Sequence of chain 1.C:
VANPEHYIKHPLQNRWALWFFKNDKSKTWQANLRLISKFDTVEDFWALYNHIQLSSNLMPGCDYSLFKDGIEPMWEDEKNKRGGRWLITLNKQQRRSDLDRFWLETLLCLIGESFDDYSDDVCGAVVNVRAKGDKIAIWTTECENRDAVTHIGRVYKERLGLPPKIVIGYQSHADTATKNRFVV

This protein binds this small molecule.
Small molecule (SMILES): O=c1[nH]ccc2ccc(N(Cc3ccncc3)S(=O)(=O)c3cccc(S(=O)(=O)F)c3)cc12

Binding-site contacts:
Ligand atom O2 contacts residue ARG85 of chain 1.C at 3.5 Å (salt-bridge).
Ligand atom O5 contacts residue LYS135 of chain 1.C at 2.5 Å (salt-bridge).
Ligand atom O1 contacts residue TRP139 of chain 1.C at 3.8 Å.
Ligand atom S1 contacts residue ARG85 of chain 1.C at 3.9 Å.
Ligand atom O5 contacts residue ARG130 of chain 1.C at 3.1 Å (salt-bridge).
Ligand atom O5 contacts residue ASN128 of chain 1.C at 3.6 Å.
Ligand atom O3 contacts residue ASN128 of chain 1.C at 3.4 Å (h-bond).
Ligand atom C9 contacts residue ASP63 of chain 1.C at 3.9 Å.
Ligand atom S2 contacts residue LYS135 of chain 1.C at 1.6 Å (salt-bridge).
Ligand atom C1 contacts residue GLU76 of chain 1.C at 3.9 Å.
Ligand atom C17 contacts residue LYS135 of chain 1.C at 3.4 Å.
Ligand atom O4 contacts residue LYS135 of chain 1.C at 2.5 Å (salt-bridge).
Ligand atom C3 contacts residue TRP29 of chain 1.C at 4.0 Å (hydrophobic).
Ligand atom N1 contacts residue GLU76 of chain 1.C at 2.9 Å (salt-bridge).
Ligand atom C15 contacts residue TRP75 of chain 1.C at 3.9 Å (hydrophobic).
Ligand atom C8 contacts residue ASP63 of chain 1.C at 4.0 Å.
Ligand atom N3 contacts residue PRO73 of chain 1.C at 3.8 Å.
Ligand atom O2 contacts residue TRP139 of chain 1.C at 3.8 Å.
Ligand atom C12 contacts residue PRO73 of chain 1.C at 3.2 Å (hydrophobic).
Ligand atom N1 contacts residue TRP75 of chain 1.C at 3.5 Å (h-bond).
Ligand atom C8 contacts residue ASN128 of chain 1.C at 3.6 Å.
Ligand atom C2 contacts residue GLU76 of chain 1.C at 3.4 Å.
Ligand atom C19 contacts residue ASN128 of chain 1.C at 3.9 Å.
Ligand atom C11 contacts residue PHE21 of chain 1.C at 3.7 Å (hydrophobic).
Ligand atom O3 contacts residue ARG85 of chain 1.C at 3.5 Å (salt-bridge).
Ligand atom C19 contacts residue LYS135 of chain 1.C at 3.5 Å.
Ligand atom O1 contacts residue TRP75 of chain 1.C at 2.4 Å (h-bond).
Ligand atom C13 contacts residue PRO73 of chain 1.C at 4.0 Å (hydrophobic).
Ligand atom N3 contacts residue SER65 of chain 1.C at 3.5 Å (h-bond).
Ligand atom O1 contacts residue MET74 of chain 1.C at 3.1 Å.
Ligand atom N1 contacts residue MET74 of chain 1.C at 3.8 Å.
Ligand atom O2 contacts residue TRP75 of chain 1.C at 3.7 Å.
Ligand atom C14 contacts residue ARG85 of chain 1.C at 4.0 Å.
Ligand atom C11 contacts residue ASP63 of chain 1.C at 3.7 Å.
Ligand atom C4 contacts residue TRP29 of chain 1.C at 3.9 Å (hydrophobic).
Ligand atom C10 contacts residue ASP63 of chain 1.C at 2.9 Å.
Ligand atom C1 contacts residue TRP75 of chain 1.C at 3.4 Å (hydrophobic).
Ligand atom C18 contacts residue LYS135 of chain 1.C at 2.6 Å.
Ligand atom C1 contacts residue MET74 of chain 1.C at 3.8 Å (hydrophobic).
Ligand atom C5 contacts residue TRP29 of chain 1.C at 3.6 Å (hydrophobic).